The protein below binds the small molecule below.
Small molecule (SMILES): NC(=[NH2+])NCCC[C@H](N)C(=O)O

Binding-site contacts:
Ligand atom NH1 contacts residue ASP235 of chain 1.A at 2.8 Å (salt-bridge).
Ligand atom CZ contacts residue THR165 of chain 1.A at 3.8 Å.
Ligand atom N contacts residue VAL1 of chain 1.K at 3.5 Å (h-bond).
Ligand atom NH2 contacts residue MET238 of chain 1.A at 4.1 Å.
Ligand atom NH1 contacts residue ARG164 of chain 1.A at 3.6 Å.
Ligand atom CA contacts residue VAL1 of chain 1.K at 2.4 Å (hydrophobic).
Ligand atom CB contacts residue LEU128 of chain 1.A at 4.2 Å (hydrophobic).
Ligand atom CA contacts residue TYR232 of chain 1.A at 4.0 Å (hydrophobic).
Ligand atom NE contacts residue LEU128 of chain 1.A at 4.0 Å.
Ligand atom C contacts residue LEU128 of chain 1.A at 4.0 Å (hydrophobic).
Ligand atom NH1 contacts residue PHE160 of chain 1.A at 3.9 Å.
Ligand atom NH2 contacts residue VAL233 of chain 1.A at 2.6 Å (h-bond).
Ligand atom CB contacts residue GLU169 of chain 1.A at 3.3 Å.
Ligand atom NH1 contacts residue THR165 of chain 1.A at 2.7 Å (h-bond).
Ligand atom CG contacts residue VAL1 of chain 1.K at 3.6 Å (hydrophobic).
Ligand atom CG contacts residue LEU128 of chain 1.A at 4.2 Å (hydrophobic).
Ligand atom NE contacts residue THR165 of chain 1.A at 4.1 Å.
Ligand atom O contacts residue VAL1 of chain 1.K at 2.3 Å (h-bond).
Ligand atom CZ contacts residue PHE160 of chain 1.A at 3.8 Å (hydrophobic).
Ligand atom CD contacts residue LEU128 of chain 1.A at 3.7 Å (hydrophobic).
Ligand atom O contacts residue ILE127 of chain 1.A at 3.5 Å.
Ligand atom CD contacts residue THR165 of chain 1.A at 3.6 Å.
Ligand atom NH2 contacts residue ASP234 of chain 1.A at 3.8 Å.
Ligand atom CB contacts residue THR165 of chain 1.A at 4.3 Å.
Ligand atom CB contacts residue HIS168 of chain 1.A at 4.2 Å.
Ligand atom CZ contacts residue LEU128 of chain 1.A at 4.3 Å (hydrophobic).
Ligand atom NE contacts residue VAL233 of chain 1.A at 4.2 Å.
Ligand atom N contacts residue GLU169 of chain 1.A at 2.8 Å (salt-bridge).
Ligand atom O contacts residue GLY129 of chain 1.A at 3.8 Å.
Ligand atom CB contacts residue VAL1 of chain 1.K at 3.4 Å (hydrophobic).
Ligand atom CA contacts residue GLU169 of chain 1.A at 3.5 Å.
Ligand atom N contacts residue GLY129 of chain 1.A at 2.5 Å (h-bond).
Ligand atom NH2 contacts residue PHE160 of chain 1.A at 3.6 Å.
Ligand atom C contacts residue VAL1 of chain 1.K at 1.3 Å (hydrophobic).
Ligand atom NH2 contacts residue ASP235 of chain 1.A at 3.1 Å (salt-bridge).
Ligand atom CZ contacts residue ASP235 of chain 1.A at 3.4 Å.
Ligand atom CA contacts residue GLY129 of chain 1.A at 3.9 Å.
Ligand atom CZ contacts residue VAL233 of chain 1.A at 3.7 Å (hydrophobic).
Ligand atom O contacts residue LEU128 of chain 1.A at 2.8 Å (h-bond).
Ligand atom CG contacts residue TYR232 of chain 1.A at 4.0 Å (hydrophobic).

Sequence of chain 1.A:
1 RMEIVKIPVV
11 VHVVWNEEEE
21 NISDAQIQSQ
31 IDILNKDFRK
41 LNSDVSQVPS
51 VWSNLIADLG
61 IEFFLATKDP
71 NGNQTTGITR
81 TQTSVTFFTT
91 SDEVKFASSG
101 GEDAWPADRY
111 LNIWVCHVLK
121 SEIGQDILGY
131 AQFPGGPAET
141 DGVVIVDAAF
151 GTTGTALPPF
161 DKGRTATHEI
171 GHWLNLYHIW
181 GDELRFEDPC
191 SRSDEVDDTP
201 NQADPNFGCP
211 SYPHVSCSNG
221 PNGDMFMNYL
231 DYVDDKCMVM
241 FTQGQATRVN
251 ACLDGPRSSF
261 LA